Sequence of chain 1.D:
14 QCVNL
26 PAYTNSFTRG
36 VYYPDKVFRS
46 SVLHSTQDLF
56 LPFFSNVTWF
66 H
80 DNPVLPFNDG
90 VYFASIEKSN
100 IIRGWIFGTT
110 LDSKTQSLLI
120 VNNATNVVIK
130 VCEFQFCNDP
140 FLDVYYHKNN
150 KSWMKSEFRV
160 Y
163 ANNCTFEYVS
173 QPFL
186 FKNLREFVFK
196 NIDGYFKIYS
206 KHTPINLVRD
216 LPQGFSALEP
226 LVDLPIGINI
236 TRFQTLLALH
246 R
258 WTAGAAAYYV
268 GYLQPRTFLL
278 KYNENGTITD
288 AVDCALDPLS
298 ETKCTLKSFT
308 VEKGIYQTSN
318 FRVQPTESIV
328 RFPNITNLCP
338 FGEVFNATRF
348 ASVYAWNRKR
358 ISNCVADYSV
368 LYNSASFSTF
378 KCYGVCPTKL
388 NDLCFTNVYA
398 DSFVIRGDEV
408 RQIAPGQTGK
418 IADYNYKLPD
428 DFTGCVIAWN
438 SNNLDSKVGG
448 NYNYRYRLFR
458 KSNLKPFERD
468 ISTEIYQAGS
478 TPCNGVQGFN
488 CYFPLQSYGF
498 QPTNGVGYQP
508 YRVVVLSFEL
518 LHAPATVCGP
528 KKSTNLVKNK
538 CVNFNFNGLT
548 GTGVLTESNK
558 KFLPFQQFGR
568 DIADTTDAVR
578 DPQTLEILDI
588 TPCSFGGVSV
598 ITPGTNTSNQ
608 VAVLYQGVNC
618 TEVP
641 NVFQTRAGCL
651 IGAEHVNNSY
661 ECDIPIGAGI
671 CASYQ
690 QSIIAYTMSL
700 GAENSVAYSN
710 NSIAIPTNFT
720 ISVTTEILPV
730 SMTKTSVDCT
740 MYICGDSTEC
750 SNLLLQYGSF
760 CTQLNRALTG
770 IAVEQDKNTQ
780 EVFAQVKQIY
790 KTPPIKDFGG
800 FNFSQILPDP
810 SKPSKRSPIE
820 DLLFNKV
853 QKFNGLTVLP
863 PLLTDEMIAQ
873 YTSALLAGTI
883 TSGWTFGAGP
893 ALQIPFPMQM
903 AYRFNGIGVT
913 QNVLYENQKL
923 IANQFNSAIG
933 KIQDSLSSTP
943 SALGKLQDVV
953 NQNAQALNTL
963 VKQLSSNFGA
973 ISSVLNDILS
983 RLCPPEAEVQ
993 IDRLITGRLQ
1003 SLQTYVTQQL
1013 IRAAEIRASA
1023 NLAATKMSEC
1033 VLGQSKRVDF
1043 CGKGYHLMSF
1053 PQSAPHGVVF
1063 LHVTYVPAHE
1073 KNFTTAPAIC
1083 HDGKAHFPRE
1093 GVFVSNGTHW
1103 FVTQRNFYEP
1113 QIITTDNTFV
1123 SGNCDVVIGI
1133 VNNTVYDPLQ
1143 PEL

The protein below binds the small molecule below.
Small molecule (SMILES): CC(=O)N[C@@H]1[C@@H](O)[C@H](O)[C@@H](CO)O[C@H]1O

Binding-site contacts:
Ligand atom C1 contacts residue LYS147 of chain 1.D at 3.7 Å.
Ligand atom O7 contacts residue ASN149 of chain 1.D at 3.7 Å.
Ligand atom C8 contacts residue LYS147 of chain 1.D at 3.8 Å.
Ligand atom C1 contacts residue ASN149 of chain 1.D at 1.5 Å.
Ligand atom C2 contacts residue ASN149 of chain 1.D at 2.5 Å.
Ligand atom C5 contacts residue ASN149 of chain 1.D at 3.7 Å.
Ligand atom O5 contacts residue ASN149 of chain 1.D at 2.4 Å (h-bond).
Ligand atom C7 contacts residue ASN148 of chain 1.D at 4.4 Å.
Ligand atom N2 contacts residue LYS147 of chain 1.D at 3.0 Å (salt-bridge).
Ligand atom C7 contacts residue ASN149 of chain 1.D at 3.5 Å.
Ligand atom N2 contacts residue ASN148 of chain 1.D at 4.5 Å.
Ligand atom N2 contacts residue ASN149 of chain 1.D at 2.9 Å (h-bond).
Ligand atom C4 contacts residue ASN149 of chain 1.D at 4.3 Å.
Ligand atom C2 contacts residue LYS147 of chain 1.D at 3.9 Å.
Ligand atom C8 contacts residue ASN148 of chain 1.D at 3.8 Å.
Ligand atom C7 contacts residue LYS147 of chain 1.D at 3.7 Å.
Ligand atom C3 contacts residue ASN149 of chain 1.D at 3.9 Å.
Ligand atom O6 contacts residue ASN149 of chain 1.D at 4.3 Å.